Sequence of chain 1.B:
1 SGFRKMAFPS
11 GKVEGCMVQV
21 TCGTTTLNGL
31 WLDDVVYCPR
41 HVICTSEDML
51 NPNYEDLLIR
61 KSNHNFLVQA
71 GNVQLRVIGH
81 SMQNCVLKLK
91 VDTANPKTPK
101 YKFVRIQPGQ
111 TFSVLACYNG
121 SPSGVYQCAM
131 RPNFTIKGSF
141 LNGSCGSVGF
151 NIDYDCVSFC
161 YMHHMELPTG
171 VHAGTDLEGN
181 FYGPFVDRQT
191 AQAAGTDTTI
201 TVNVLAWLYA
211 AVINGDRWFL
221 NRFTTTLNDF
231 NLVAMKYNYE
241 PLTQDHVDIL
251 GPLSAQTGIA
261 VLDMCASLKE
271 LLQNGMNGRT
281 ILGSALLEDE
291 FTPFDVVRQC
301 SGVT

A small-molecule ligand and the protein it binds are described below.
Small molecule (SMILES): O=C1CS[C@@H](c2ccccc2F)N1

Binding-site contacts:
Ligand atom C09 contacts residue HIS41 of chain 1.B at 4.1 Å.
Ligand atom C10 contacts residue CYS44 of chain 1.B at 4.1 Å (hydrophobic).
Ligand atom C03 contacts residue GLN189 of chain 1.B at 4.0 Å.
Ligand atom F12 contacts residue HIS41 of chain 1.B at 3.8 Å.
Ligand atom C08 contacts residue MET49 of chain 1.B at 3.8 Å (hydrophobic).
Ligand atom C05 contacts residue GLN189 of chain 1.B at 3.6 Å.
Ligand atom C10 contacts residue HIS41 of chain 1.B at 4.0 Å.
Ligand atom C09 contacts residue CYS44 of chain 1.B at 3.6 Å (hydrophobic).
Ligand atom C07 contacts residue ASP187 of chain 1.B at 3.7 Å.
Ligand atom S04 contacts residue HIS164 of chain 1.B at 4.0 Å.
Ligand atom C10 contacts residue MET49 of chain 1.B at 3.7 Å (hydrophobic).
Ligand atom C03 contacts residue MET165 of chain 1.B at 3.2 Å (hydrophobic).
Ligand atom C02 contacts residue ARG188 of chain 1.B at 3.7 Å.
Ligand atom C05 contacts residue MET165 of chain 1.B at 4.2 Å (hydrophobic).
Ligand atom C08 contacts residue HIS41 of chain 1.B at 4.2 Å.
Ligand atom C03 contacts residue ARG188 of chain 1.B at 3.3 Å.
Ligand atom O01 contacts residue ARG188 of chain 1.B at 3.5 Å (salt-bridge).
Ligand atom C11 contacts residue GLN189 of chain 1.B at 4.1 Å.
Ligand atom N13 contacts residue MET165 of chain 1.B at 3.9 Å.
Ligand atom O01 contacts residue MET165 of chain 1.B at 3.9 Å.
Ligand atom C09 contacts residue MET49 of chain 1.B at 3.7 Å (hydrophobic).
Ligand atom S04 contacts residue MET165 of chain 1.B at 3.8 Å.
Ligand atom C03 contacts residue VAL186 of chain 1.B at 3.8 Å (hydrophobic).
Ligand atom O01 contacts residue GLN192 of chain 1.B at 4.1 Å.
Ligand atom C06 contacts residue HIS41 of chain 1.B at 4.2 Å.
Ligand atom S04 contacts residue HIS41 of chain 1.B at 3.8 Å.
Ligand atom C11 contacts residue HIS41 of chain 1.B at 4.0 Å.
Ligand atom C05 contacts residue HIS164 of chain 1.B at 4.3 Å.
Ligand atom C08 contacts residue TYR54 of chain 1.B at 3.7 Å (hydrophobic).
Ligand atom C08 contacts residue ASP187 of chain 1.B at 3.7 Å.
Ligand atom S04 contacts residue ASP187 of chain 1.B at 3.9 Å.
Ligand atom C03 contacts residue ASP187 of chain 1.B at 3.7 Å.
Ligand atom C06 contacts residue GLN189 of chain 1.B at 3.5 Å.
Ligand atom N13 contacts residue GLN189 of chain 1.B at 2.8 Å (h-bond).
Ligand atom O01 contacts residue GLN189 of chain 1.B at 3.4 Å (h-bond).
Ligand atom C05 contacts residue HIS41 of chain 1.B at 4.2 Å.
Ligand atom C07 contacts residue ARG188 of chain 1.B at 4.0 Å.
Ligand atom C07 contacts residue GLN189 of chain 1.B at 3.6 Å.
Ligand atom C02 contacts residue MET165 of chain 1.B at 3.7 Å (hydrophobic).
Ligand atom C02 contacts residue GLN189 of chain 1.B at 3.1 Å.